Sequence of chain 1.B:
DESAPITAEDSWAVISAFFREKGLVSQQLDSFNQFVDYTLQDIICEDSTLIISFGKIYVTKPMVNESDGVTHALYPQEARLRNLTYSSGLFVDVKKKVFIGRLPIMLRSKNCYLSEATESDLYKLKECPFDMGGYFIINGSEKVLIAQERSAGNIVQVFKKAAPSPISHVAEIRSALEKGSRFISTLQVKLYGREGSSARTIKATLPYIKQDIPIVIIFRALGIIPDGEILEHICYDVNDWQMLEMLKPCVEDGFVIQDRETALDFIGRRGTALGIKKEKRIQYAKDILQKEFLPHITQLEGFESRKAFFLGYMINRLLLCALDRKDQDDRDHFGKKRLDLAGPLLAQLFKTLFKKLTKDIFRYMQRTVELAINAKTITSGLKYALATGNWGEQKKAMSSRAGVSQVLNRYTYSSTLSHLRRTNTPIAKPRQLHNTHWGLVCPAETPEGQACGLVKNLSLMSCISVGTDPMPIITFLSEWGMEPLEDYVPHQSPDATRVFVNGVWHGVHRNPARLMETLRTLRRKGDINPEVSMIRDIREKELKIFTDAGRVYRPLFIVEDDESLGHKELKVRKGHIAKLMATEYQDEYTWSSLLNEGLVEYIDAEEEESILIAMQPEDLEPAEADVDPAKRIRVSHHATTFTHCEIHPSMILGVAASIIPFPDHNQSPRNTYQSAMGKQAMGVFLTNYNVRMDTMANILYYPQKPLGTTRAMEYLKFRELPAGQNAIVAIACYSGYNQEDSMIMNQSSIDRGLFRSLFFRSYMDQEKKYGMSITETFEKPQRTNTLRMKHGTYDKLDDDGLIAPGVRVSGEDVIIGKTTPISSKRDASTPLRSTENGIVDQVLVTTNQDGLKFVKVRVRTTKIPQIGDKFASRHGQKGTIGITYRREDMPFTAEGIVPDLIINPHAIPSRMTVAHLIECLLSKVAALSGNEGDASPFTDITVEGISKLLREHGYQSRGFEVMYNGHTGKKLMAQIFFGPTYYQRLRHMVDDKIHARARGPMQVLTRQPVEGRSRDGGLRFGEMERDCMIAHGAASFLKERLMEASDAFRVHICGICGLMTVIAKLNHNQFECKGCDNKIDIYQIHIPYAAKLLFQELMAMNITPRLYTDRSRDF

Binding-site contacts:
Ligand atom P contacts residue LYS987 of chain 1.B at 3.6 Å.
Ligand atom O2' contacts residue MG1 of chain 1.R at 3.4 Å.
Ligand atom C5' contacts residue HIS1097 of chain 1.B at 3.4 Å.
Ligand atom OP2 contacts residue LYS987 of chain 1.B at 4.0 Å.
Ligand atom O2' contacts residue GLN776 of chain 1.B at 3.6 Å (h-bond).
Ligand atom OP1 contacts residue ARG497 of chain 1.B at 3.9 Å.
Ligand atom C3' contacts residue MG1 of chain 1.R at 3.2 Å.
Ligand atom OP1 contacts residue GLN776 of chain 1.B at 3.3 Å (h-bond).
Ligand atom C5' contacts residue ALA477 of chain 1.B at 3.9 Å (hydrophobic).
Ligand atom C2' contacts residue MG1 of chain 1.R at 3.8 Å.
Ligand atom O4' contacts residue HIS1097 of chain 1.B at 3.6 Å.
Ligand atom OP1 contacts residue LYS987 of chain 1.B at 2.6 Å (salt-bridge).
Ligand atom O3' contacts residue MG1 of chain 1.R at 1.9 Å.
Ligand atom C2' contacts residue ARG446 of chain 1.A at 3.9 Å.
Ligand atom C5' contacts residue ASP483 of chain 1.A at 3.5 Å.
Ligand atom O3' contacts residue LYS979 of chain 1.B at 3.1 Å (salt-bridge).
Ligand atom C4' contacts residue ASP485 of chain 1.A at 3.3 Å.
Ligand atom P contacts residue LYS979 of chain 1.B at 3.7 Å.
Ligand atom O3' contacts residue ASP485 of chain 1.A at 3.1 Å (salt-bridge).
Ligand atom C3' contacts residue ASP485 of chain 1.A at 3.5 Å.
Ligand atom C4' contacts residue MG1 of chain 1.R at 3.7 Å.
Ligand atom C5' contacts residue GLN776 of chain 1.B at 3.4 Å.
Ligand atom O2' contacts residue ASP485 of chain 1.A at 2.7 Å (salt-bridge).
Ligand atom O3' contacts residue GLN776 of chain 1.B at 3.2 Å (h-bond).
Ligand atom O2' contacts residue HIS1097 of chain 1.B at 4.0 Å.
Ligand atom OP1 contacts residue GLN481 of chain 1.B at 4.0 Å.
Ligand atom C5' contacts residue GLN481 of chain 1.B at 3.8 Å.
Ligand atom O2' contacts residue ALA477 of chain 1.B at 3.4 Å.
Ligand atom C4' contacts residue HIS1097 of chain 1.B at 3.4 Å.
Ligand atom O3' contacts residue ASP481 of chain 1.A at 3.8 Å.
Ligand atom C5' contacts residue GLY484 of chain 1.A at 4.0 Å.
Ligand atom O3' contacts residue GLN481 of chain 1.B at 3.7 Å.
Ligand atom O3' contacts residue ASP483 of chain 1.A at 2.9 Å (salt-bridge).
Ligand atom O2' contacts residue ARG446 of chain 1.A at 3.1 Å (salt-bridge).
Ligand atom OP1 contacts residue LYS979 of chain 1.B at 3.0 Å (salt-bridge).
Ligand atom C4' contacts residue ASP483 of chain 1.A at 3.4 Å.
Ligand atom C3' contacts residue ASP483 of chain 1.A at 3.7 Å.
Ligand atom O2' contacts residue LYS1102 of chain 1.B at 3.5 Å (salt-bridge).
Ligand atom OP1 contacts residue ALA477 of chain 1.B at 3.9 Å.
Ligand atom C2' contacts residue ASP485 of chain 1.A at 3.6 Å.

A small-molecule ligand and the protein it binds are described below.
Small molecule (SMILES): Nc1ccn([C@@H]2O[C@H](COP(=O)=O)[C@@H](O[P](=O)(O)OC[C@H]3O[C@@H](n4ccc(N)nc4=O)[C@H](O)[C@@H]3O[P](=O)(O)OC[C@H]3O[C@@H](n4cnc5c(N)ncnc54)[C@H](O)[C@@H]3O[P](=O)(O)OC[C@H]3O[C@@H](n4cnc5c(=O)nc(N)[nH]c54)[C@H](O)[C@@H]3O[P](=O)(O)OC[C@H]3O[C@@H](n4cnc5c(=O)nc(N)[nH]c54)[C@H](O)[C@@H]3O[P](=O)(O)OC[C@H]3O[C@@H](n4cnc5c(N)ncnc54)[C@H](O)[C@@H]3O)[C@H]2O)c(=O)n1

Sequence of chain 1.A:
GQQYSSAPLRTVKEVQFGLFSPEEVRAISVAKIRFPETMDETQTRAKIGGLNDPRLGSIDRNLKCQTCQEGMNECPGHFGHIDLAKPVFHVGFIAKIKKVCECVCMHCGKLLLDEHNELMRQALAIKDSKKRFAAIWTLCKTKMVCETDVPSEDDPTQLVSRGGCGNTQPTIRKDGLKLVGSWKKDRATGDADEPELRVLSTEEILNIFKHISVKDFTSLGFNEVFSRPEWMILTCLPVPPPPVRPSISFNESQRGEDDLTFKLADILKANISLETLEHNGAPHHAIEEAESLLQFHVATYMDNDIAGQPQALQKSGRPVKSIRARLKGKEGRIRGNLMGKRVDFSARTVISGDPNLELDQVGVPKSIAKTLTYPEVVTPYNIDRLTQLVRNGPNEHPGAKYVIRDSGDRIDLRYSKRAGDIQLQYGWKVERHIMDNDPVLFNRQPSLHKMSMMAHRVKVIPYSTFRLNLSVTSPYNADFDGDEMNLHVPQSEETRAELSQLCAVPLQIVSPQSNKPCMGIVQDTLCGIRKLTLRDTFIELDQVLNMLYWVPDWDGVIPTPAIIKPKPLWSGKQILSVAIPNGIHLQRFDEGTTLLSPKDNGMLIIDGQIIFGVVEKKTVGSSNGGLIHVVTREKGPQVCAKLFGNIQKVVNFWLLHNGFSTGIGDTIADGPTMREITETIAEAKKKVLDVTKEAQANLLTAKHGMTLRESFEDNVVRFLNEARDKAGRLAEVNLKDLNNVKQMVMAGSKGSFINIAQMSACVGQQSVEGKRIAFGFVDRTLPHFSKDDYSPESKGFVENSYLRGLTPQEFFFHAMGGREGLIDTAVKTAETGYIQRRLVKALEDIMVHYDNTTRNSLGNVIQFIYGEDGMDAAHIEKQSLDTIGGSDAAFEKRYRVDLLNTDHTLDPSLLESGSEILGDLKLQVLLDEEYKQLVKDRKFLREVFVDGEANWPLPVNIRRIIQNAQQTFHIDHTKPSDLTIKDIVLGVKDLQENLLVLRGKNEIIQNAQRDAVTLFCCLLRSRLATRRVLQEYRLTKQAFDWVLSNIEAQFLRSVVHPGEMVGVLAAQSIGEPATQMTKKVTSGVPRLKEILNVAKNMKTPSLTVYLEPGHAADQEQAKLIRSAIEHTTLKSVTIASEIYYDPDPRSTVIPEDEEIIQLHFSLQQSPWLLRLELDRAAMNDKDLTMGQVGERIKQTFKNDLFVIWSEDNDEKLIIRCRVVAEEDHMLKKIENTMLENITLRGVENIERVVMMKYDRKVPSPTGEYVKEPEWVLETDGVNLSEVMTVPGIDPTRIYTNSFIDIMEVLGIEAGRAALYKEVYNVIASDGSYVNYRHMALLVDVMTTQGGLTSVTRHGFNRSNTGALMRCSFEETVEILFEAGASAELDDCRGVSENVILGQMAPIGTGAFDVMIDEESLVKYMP